Sequence of chain 1.M:
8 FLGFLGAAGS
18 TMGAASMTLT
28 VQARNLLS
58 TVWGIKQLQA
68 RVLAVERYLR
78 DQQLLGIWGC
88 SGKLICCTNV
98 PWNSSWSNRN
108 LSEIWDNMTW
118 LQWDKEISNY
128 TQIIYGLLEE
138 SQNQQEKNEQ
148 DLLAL

The small molecule below binds the protein below.
Small molecule (SMILES): CC(=O)N[C@@H]1[C@@H](O)[C@H](O)[C@@H](CO)O[C@H]1O

Binding-site contacts:
Ligand atom C2 contacts residue ASN100 of chain 1.M at 2.5 Å.
Ligand atom C1 contacts residue ASN100 of chain 1.M at 1.4 Å.
Ligand atom C4 contacts residue ASN100 of chain 1.M at 4.2 Å.
Ligand atom O7 contacts residue ASN100 of chain 1.M at 3.8 Å.
Ligand atom O5 contacts residue ASN100 of chain 1.M at 2.4 Å (h-bond).
Ligand atom N2 contacts residue ASN100 of chain 1.M at 2.9 Å (h-bond).
Ligand atom O5 contacts residue SER102 of chain 1.M at 4.4 Å.
Ligand atom C5 contacts residue ASN100 of chain 1.M at 3.7 Å.
Ligand atom C7 contacts residue ASN100 of chain 1.M at 3.6 Å.
Ligand atom C3 contacts residue ASN100 of chain 1.M at 3.8 Å.
Ligand atom C8 contacts residue ASN100 of chain 1.M at 4.0 Å.
Ligand atom C1 contacts residue SER102 of chain 1.M at 4.0 Å.